The protein below binds the small molecule below.
Small molecule (SMILES): Nc1ccn([C@H]2C[C@H](O[P](=O)(O)OC[C@H]3O[C@@H](n4ccc(N)nc4=O)C[C@@H]3O[P](=O)(O)OC[C@H]3O[C@@H](n4cnc5c(N)ncnc54)C[C@@H]3O[P](=O)(O)OC[C@H]3O[C@@H](n4ccc(N)nc4=O)C[C@@H]3O)[C@@H](CO[P](=O)(O)O[C@H]3C[C@H](n4cnc5c(N)ncnc54)O[C@@H]3CO[P](=O)(O)O[C@H]3C[C@H](n4cnc5c(N)ncnc54)O[C@@H]3CO[P](=O)(O)O[C@H]3C[C@H](n4ccc(N)nc4=O)O[C@@H]3COP(=O)=O)O2)c(=O)n1

Binding-site contacts:
Ligand atom OP2 contacts residue TYR188 of chain 7.E at 2.7 Å (h-bond).
Ligand atom O3' contacts residue TYR188 of chain 7.E at 3.0 Å (h-bond).
Ligand atom P contacts residue ASP113 of chain 7.C at 3.5 Å.
Ligand atom O3' contacts residue LEU118 of chain 7.C at 3.5 Å (h-bond).
Ligand atom C2' contacts residue ARG80 of chain 7.C at 3.7 Å.
Ligand atom O3' contacts residue ARG82 of chain 7.C at 3.4 Å (salt-bridge).
Ligand atom O2 contacts residue TYR188 of chain 7.E at 3.1 Å.
Ligand atom OP2 contacts residue TYR54 of chain 7.E at 2.8 Å (h-bond).
Ligand atom O5' contacts residue ARG112 of chain 7.C at 3.2 Å.
Ligand atom O3' contacts residue ASN195 of chain 7.A at 3.5 Å (h-bond).
Ligand atom P contacts residue TYR188 of chain 7.E at 3.4 Å.
Ligand atom OP1 contacts residue VAL117 of chain 7.C at 3.5 Å.
Ligand atom N1 contacts residue PHE141 of chain 7.E at 3.7 Å.
Ligand atom OP1 contacts residue ARG119 of chain 7.C at 3.5 Å.
Ligand atom C5' contacts residue ARG112 of chain 7.C at 3.7 Å.
Ligand atom N7 contacts residue PHE141 of chain 7.E at 3.5 Å.
Ligand atom OP1 contacts residue ASP113 of chain 7.C at 2.8 Å (salt-bridge).
Ligand atom C2' contacts residue TYR188 of chain 7.E at 3.0 Å (hydrophobic).
Ligand atom C2' contacts residue CYS11 of chain 7.E at 3.6 Å (hydrophobic).
Ligand atom C5' contacts residue ASP113 of chain 7.C at 3.6 Å.
Ligand atom C8 contacts residue PHE141 of chain 7.E at 3.6 Å (hydrophobic).
Ligand atom C2' contacts residue ASN195 of chain 7.A at 3.5 Å.
Ligand atom OP2 contacts residue ARG186 of chain 7.E at 3.0 Å (salt-bridge).
Ligand atom O3' contacts residue ARG47 of chain 7.A at 3.4 Å (salt-bridge).
Ligand atom C5' contacts residue ARG47 of chain 7.A at 3.3 Å.
Ligand atom OP2 contacts residue LYS120 of chain 7.C at 3.0 Å (salt-bridge).
Ligand atom O3' contacts residue ASP113 of chain 7.C at 3.2 Å (salt-bridge).
Ligand atom N4 contacts residue LYS51 of chain 7.E at 3.3 Å.
Ligand atom C5 contacts residue PHE141 of chain 7.E at 3.4 Å (hydrophobic).
Ligand atom OP1 contacts residue GLU163 of chain 7.A at 3.2 Å (salt-bridge).
Ligand atom C6 contacts residue PHE141 of chain 7.E at 3.6 Å (hydrophobic).
Ligand atom C4 contacts residue PHE141 of chain 7.E at 3.4 Å (hydrophobic).
Ligand atom C3' contacts residue TYR188 of chain 7.E at 3.2 Å (hydrophobic).
Ligand atom OP1 contacts residue ARG112 of chain 7.C at 2.9 Å (salt-bridge).
Ligand atom C2 contacts residue PHE141 of chain 7.E at 3.7 Å (hydrophobic).
Ligand atom OP1 contacts residue ARG47 of chain 7.A at 3.2 Å (salt-bridge).
Ligand atom OP1 contacts residue LYS120 of chain 7.C at 3.2 Å (salt-bridge).
Ligand atom O4' contacts residue GLN116 of chain 7.C at 3.5 Å.
Ligand atom C5' contacts residue ARG82 of chain 7.C at 3.5 Å.
Ligand atom OP2 contacts residue ASN195 of chain 7.A at 2.8 Å (h-bond).

Sequence of chain 7.A:
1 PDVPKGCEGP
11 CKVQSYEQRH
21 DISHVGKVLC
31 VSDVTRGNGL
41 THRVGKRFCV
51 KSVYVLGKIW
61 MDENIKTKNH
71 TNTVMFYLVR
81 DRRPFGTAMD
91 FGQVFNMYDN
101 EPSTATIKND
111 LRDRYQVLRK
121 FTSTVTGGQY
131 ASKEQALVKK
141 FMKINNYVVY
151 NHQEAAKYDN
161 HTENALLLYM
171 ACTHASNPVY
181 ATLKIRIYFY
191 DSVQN

Sequence of chain 7.C:
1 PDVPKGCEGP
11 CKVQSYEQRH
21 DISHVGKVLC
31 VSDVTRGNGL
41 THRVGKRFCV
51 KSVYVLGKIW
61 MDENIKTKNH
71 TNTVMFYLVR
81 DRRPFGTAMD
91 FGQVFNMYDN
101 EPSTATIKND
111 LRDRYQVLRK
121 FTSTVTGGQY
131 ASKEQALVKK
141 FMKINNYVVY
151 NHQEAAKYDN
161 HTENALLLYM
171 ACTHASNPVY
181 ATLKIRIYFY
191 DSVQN

Sequence of chain 7.E:
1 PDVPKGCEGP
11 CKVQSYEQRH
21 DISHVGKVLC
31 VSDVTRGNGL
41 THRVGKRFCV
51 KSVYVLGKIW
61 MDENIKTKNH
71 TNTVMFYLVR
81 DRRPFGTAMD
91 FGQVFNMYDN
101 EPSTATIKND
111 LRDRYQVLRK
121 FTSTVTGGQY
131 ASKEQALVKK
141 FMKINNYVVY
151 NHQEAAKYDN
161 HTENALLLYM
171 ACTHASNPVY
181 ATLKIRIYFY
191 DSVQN